Sequence of chain 2.A:
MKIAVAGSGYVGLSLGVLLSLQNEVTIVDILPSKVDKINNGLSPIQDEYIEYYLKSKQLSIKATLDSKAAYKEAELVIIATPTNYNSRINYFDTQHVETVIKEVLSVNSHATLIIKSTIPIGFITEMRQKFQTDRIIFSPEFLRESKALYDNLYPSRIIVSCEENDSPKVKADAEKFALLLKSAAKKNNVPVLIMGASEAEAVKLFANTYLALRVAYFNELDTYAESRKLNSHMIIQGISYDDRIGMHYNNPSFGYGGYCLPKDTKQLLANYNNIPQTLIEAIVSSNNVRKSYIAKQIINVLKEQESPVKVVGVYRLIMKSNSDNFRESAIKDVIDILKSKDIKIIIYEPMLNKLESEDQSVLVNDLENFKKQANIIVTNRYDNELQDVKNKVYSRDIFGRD

Sequence of chain 1.A:
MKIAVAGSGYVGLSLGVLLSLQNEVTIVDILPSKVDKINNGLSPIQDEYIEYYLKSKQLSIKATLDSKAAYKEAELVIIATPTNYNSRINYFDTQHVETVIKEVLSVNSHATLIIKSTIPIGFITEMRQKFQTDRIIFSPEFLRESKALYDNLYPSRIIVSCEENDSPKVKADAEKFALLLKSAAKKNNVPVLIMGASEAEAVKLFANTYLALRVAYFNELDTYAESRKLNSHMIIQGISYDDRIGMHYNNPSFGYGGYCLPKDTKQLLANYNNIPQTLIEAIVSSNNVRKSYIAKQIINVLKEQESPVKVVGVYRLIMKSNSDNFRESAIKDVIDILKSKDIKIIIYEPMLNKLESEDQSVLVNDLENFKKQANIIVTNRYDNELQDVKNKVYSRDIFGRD

Binding-site contacts:
Ligand atom C4D contacts residue GLY257 of chain 2.A at 3.2 Å.
Ligand atom O4' contacts residue NAD1 of chain 2.E at 3.5 Å.
Ligand atom O2B contacts residue ARG144 of chain 2.A at 3.6 Å.
Ligand atom C2 contacts residue ASP402 of chain 2.A at 3.2 Å.
Ligand atom O2B contacts residue GLU145 of chain 2.A at 2.9 Å (salt-bridge).
Ligand atom O2D contacts residue LYS320 of chain 2.A at 3.4 Å.
Ligand atom O3D contacts residue MET319 of chain 2.A at 2.8 Å (h-bond).
Ligand atom C6 contacts residue ASP402 of chain 2.A at 3.4 Å.
Ligand atom O4 contacts residue ASN251 of chain 2.A at 2.9 Å (h-bond).
Ligand atom O5D contacts residue TYR249 of chain 2.A at 3.4 Å (h-bond).
Ligand atom O4' contacts residue LYS204 of chain 2.A at 3.2 Å (salt-bridge).
Ligand atom O3A contacts residue LYS320 of chain 2.A at 3.2 Å (salt-bridge).
Ligand atom C5 contacts residue TYR249 of chain 2.A at 3.6 Å (hydrophobic).
Ligand atom C5' contacts residue LEU143 of chain 2.A at 3.3 Å (hydrophobic).
Ligand atom C2D contacts residue ASP402 of chain 2.A at 3.4 Å.
Ligand atom O2 contacts residue ARG381 of chain 2.A at 3.4 Å (salt-bridge).
Ligand atom C3' contacts residue PHE142 of chain 2.A at 3.5 Å (hydrophobic).
Ligand atom O2' contacts residue ARG144 of chain 2.A at 3.5 Å.
Ligand atom O3D contacts residue GLY257 of chain 2.A at 2.8 Å (h-bond).
Ligand atom O3' contacts residue ARG244 of chain 1.A at 3.2 Å (salt-bridge).
Ligand atom O2D contacts residue MET319 of chain 2.A at 3.4 Å (h-bond).
Ligand atom PA contacts residue TYR249 of chain 2.A at 3.5 Å.
Ligand atom O5' contacts residue CYS260 of chain 2.A at 3.6 Å.
Ligand atom C3' contacts residue LEU143 of chain 2.A at 3.4 Å (hydrophobic).
Ligand atom O2B contacts residue LYS320 of chain 2.A at 3.0 Å (salt-bridge).
Ligand atom O4 contacts residue ASN250 of chain 2.A at 3.1 Å (h-bond).
Ligand atom O4 contacts residue TYR249 of chain 2.A at 3.1 Å.
Ligand atom O2' contacts residue ARG244 of chain 1.A at 3.1 Å (salt-bridge).
Ligand atom O3' contacts residue PHE142 of chain 2.A at 2.9 Å (h-bond).
Ligand atom N1 contacts residue ASP402 of chain 2.A at 3.2 Å (salt-bridge).
Ligand atom C4' contacts residue LEU143 of chain 2.A at 3.3 Å (hydrophobic).
Ligand atom N3 contacts residue ASN251 of chain 2.A at 2.8 Å (h-bond).
Ligand atom O2 contacts residue SER253 of chain 2.A at 2.7 Å (h-bond).
Ligand atom C5' contacts residue NAD1 of chain 2.E at 3.5 Å.
Ligand atom O4' contacts residue LEU143 of chain 2.A at 2.8 Å (h-bond).
Ligand atom C5 contacts residue ASP402 of chain 2.A at 3.4 Å.
Ligand atom O2D contacts residue ASP402 of chain 2.A at 3.0 Å (salt-bridge).
Ligand atom O4' contacts residue PHE142 of chain 2.A at 3.0 Å.
Ligand atom O2A contacts residue TYR249 of chain 2.A at 2.6 Å (h-bond).
Ligand atom N3 contacts residue ASP402 of chain 2.A at 3.3 Å (salt-bridge).

The small molecule below binds the protein below.
Small molecule (SMILES): O=c1ccn([C@@H]2O[C@H](CO[P](=O)(O)O[P](=O)(O)O[C@H]3OC[C@@H](O)[C@H](O)[C@H]3O)[C@@H](O)[C@H]2O)c(=O)[nH]1